Sequence of chain 1.C:
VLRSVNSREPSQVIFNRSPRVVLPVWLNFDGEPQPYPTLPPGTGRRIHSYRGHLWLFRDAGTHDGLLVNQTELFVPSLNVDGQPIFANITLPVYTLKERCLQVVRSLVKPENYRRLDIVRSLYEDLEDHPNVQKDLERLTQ

Binding-site contacts:
Ligand atom CB contacts residue TYR47 of chain 1.C at 3.5 Å (hydrophobic).
Ligand atom CAK contacts residue TYR47 of chain 1.C at 3.8 Å (hydrophobic).
Ligand atom CBC contacts residue TYR47 of chain 1.C at 3.8 Å (hydrophobic).
Ligand atom CA contacts residue HIS59 of chain 1.C at 3.5 Å.
Ligand atom OAG contacts residue PHE40 of chain 1.C at 3.5 Å.
Ligand atom CG contacts residue TRP66 of chain 1.C at 3.8 Å (hydrophobic).
Ligand atom CBD contacts residue TYR47 of chain 1.C at 3.7 Å (hydrophobic).
Ligand atom CA contacts residue TYR47 of chain 1.C at 3.8 Å (hydrophobic).
Ligand atom CAQ contacts residue TYR61 of chain 1.C at 3.2 Å (hydrophobic).
Ligand atom CG contacts residue TRP37 of chain 1.C at 3.8 Å (hydrophobic).
Ligand atom CD2 contacts residue TYR47 of chain 1.C at 3.6 Å (hydrophobic).
Ligand atom CAP contacts residue ARG18 of chain 1.C at 3.9 Å.
Ligand atom NAW contacts residue TYR61 of chain 1.C at 3.7 Å.
Ligand atom OD1 contacts residue SER60 of chain 1.C at 2.8 Å (h-bond).
Ligand atom CD2 contacts residue TRP37 of chain 1.C at 3.6 Å (hydrophobic).
Ligand atom CG contacts residue HIS64 of chain 1.C at 3.7 Å.
Ligand atom CAK contacts residue HIS59 of chain 1.C at 3.8 Å.
Ligand atom CBK contacts residue TYR61 of chain 1.C at 3.7 Å (hydrophobic).
Ligand atom C contacts residue HIS59 of chain 1.C at 3.7 Å.
Ligand atom NAE contacts residue TYR61 of chain 1.C at 3.6 Å.
Ligand atom C contacts residue TYR47 of chain 1.C at 3.5 Å (hydrophobic).
Ligand atom CBA contacts residue TYR61 of chain 1.C at 3.8 Å (hydrophobic).
Ligand atom CAK contacts residue ILE58 of chain 1.C at 3.8 Å (hydrophobic).
Ligand atom CAM contacts residue TYR47 of chain 1.C at 3.8 Å (hydrophobic).
Ligand atom CB contacts residue HIS59 of chain 1.C at 3.7 Å.
Ligand atom O contacts residue TYR47 of chain 1.C at 2.6 Å (h-bond).
Ligand atom CAC contacts residue TYR47 of chain 1.C at 3.8 Å (hydrophobic).
Ligand atom CBD contacts residue ILE58 of chain 1.C at 3.7 Å (hydrophobic).
Ligand atom CBE contacts residue ILE58 of chain 1.C at 3.6 Å (hydrophobic).
Ligand atom CAM contacts residue ILE58 of chain 1.C at 3.3 Å (hydrophobic).
Ligand atom OD1 contacts residue HIS64 of chain 1.C at 2.8 Å (h-bond).
Ligand atom CAO contacts residue PRO48 of chain 1.C at 3.2 Å (hydrophobic).
Ligand atom CAJ contacts residue TYR61 of chain 1.C at 3.5 Å (hydrophobic).
Ligand atom NAV contacts residue HIS59 of chain 1.C at 3.0 Å (h-bond).
Ligand atom OAH contacts residue TYR61 of chain 1.C at 3.6 Å.
Ligand atom CAZ contacts residue TYR61 of chain 1.C at 3.5 Å (hydrophobic).
Ligand atom OD1 contacts residue TYR61 of chain 1.C at 3.8 Å.
Ligand atom CAP contacts residue ASN16 of chain 1.C at 3.5 Å.
Ligand atom OAG contacts residue HIS64 of chain 1.C at 3.4 Å.
Ligand atom CB contacts residue TRP66 of chain 1.C at 3.6 Å (hydrophobic).

A small-molecule ligand and the protein it binds are described below.
Small molecule (SMILES): Cc1ncsc1-c1ccc(CNC(=O)[C@@H]2C[C@@H](O)CN2C(=O)[C@@H](NC(=O)C2(C#N)CC2)C(C)(C)C)cc1